Sequence of chain 2.G:
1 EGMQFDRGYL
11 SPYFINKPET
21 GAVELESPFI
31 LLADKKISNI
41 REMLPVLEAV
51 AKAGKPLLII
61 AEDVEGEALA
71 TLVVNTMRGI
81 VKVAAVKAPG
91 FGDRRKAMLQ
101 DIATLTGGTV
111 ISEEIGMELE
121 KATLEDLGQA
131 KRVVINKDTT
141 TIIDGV

Sequence of chain 1.C:
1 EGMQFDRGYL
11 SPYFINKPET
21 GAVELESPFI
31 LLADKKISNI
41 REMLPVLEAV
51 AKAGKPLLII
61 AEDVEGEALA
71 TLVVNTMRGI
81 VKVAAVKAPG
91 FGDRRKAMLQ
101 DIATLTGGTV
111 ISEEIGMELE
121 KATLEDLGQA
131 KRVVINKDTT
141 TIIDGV

Binding-site contacts:
Ligand atom CE2 contacts residue GLU48 of chain 1.C at 3.4 Å.
Ligand atom C contacts residue ASN75 of chain 1.C at 3.6 Å.
Ligand atom CD1 contacts residue THR4 of chain 2.H at 3.7 Å.
Ligand atom CE2 contacts residue THR71 of chain 1.C at 3.4 Å.
Ligand atom CB contacts residue ARG78 of chain 1.C at 3.7 Å.
Ligand atom CA contacts residue ASN75 of chain 1.C at 3.5 Å.
Ligand atom CZ2 contacts residue GLU48 of chain 1.C at 3.5 Å.
Ligand atom CD1 contacts residue GLU48 of chain 1.C at 3.6 Å.
Ligand atom CZ2 contacts residue LEU44 of chain 1.C at 3.8 Å (hydrophobic).
Ligand atom CD2 contacts residue ASN75 of chain 1.C at 3.8 Å.
Ligand atom CZ2 contacts residue LEU10 of chain 2.H at 3.8 Å (hydrophobic).
Ligand atom CD contacts residue THR71 of chain 1.C at 3.4 Å.
Ligand atom CZ contacts residue ASN75 of chain 1.C at 3.3 Å.
Ligand atom CH2 contacts residue LEU47 of chain 1.C at 3.6 Å (hydrophobic).
Ligand atom CH2 contacts residue GLU48 of chain 1.C at 3.5 Å.
Ligand atom CZ contacts residue THR71 of chain 1.C at 3.7 Å.
Ligand atom CE3 contacts residue LEU10 of chain 2.H at 3.9 Å (hydrophobic).
Ligand atom CB contacts residue ASN75 of chain 1.C at 3.5 Å.
Ligand atom NE1 contacts residue GLU48 of chain 1.C at 3.7 Å.
Ligand atom O contacts residue ARG78 of chain 1.C at 3.0 Å (salt-bridge).
Ligand atom CD1 contacts residue ASN75 of chain 1.C at 3.5 Å.
Ligand atom CA contacts residue ASN75 of chain 1.C at 3.6 Å.
Ligand atom C contacts residue ASN75 of chain 1.C at 3.6 Å.
Ligand atom CD2 contacts residue LEU44 of chain 1.C at 3.8 Å (hydrophobic).
Ligand atom O contacts residue ARG41 of chain 1.C at 3.7 Å.
Ligand atom CB contacts residue THR71 of chain 1.C at 3.8 Å.
Ligand atom O contacts residue ILE80 of chain 1.C at 3.3 Å.
Ligand atom CE3 contacts residue ALA51 of chain 1.C at 3.7 Å (hydrophobic).
Ligand atom CE2 contacts residue LEU10 of chain 2.H at 3.7 Å (hydrophobic).
Ligand atom NE1 contacts residue THR4 of chain 2.H at 3.8 Å.
Ligand atom CZ contacts residue LEU47 of chain 1.C at 3.7 Å (hydrophobic).
Ligand atom O contacts residue THR71 of chain 1.C at 3.4 Å.
Ligand atom CZ3 contacts residue VAL81 of chain 1.C at 3.7 Å (hydrophobic).
Ligand atom CD2 contacts residue LEU10 of chain 2.H at 3.8 Å (hydrophobic).
Ligand atom CZ2 contacts residue ARG78 of chain 2.G at 3.4 Å.
Ligand atom CE2 contacts residue ASN75 of chain 1.C at 3.5 Å.
Ligand atom CE1 contacts residue ARG41 of chain 1.C at 3.5 Å.
Ligand atom N contacts residue ASN75 of chain 1.C at 2.7 Å (h-bond).
Ligand atom CE1 contacts residue ASN75 of chain 1.C at 3.4 Å.
Ligand atom O contacts residue ASN75 of chain 1.C at 2.6 Å (h-bond).

Sequence of chain 2.H:
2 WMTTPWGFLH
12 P

The small molecule below binds the protein below.
Small molecule (SMILES): CSCC[C@H](NC(=O)[C@@H](N)CC1=c2ccccc2=NC1)C(=O)N[C@H](C(=O)N[C@H](C(=O)N1CCC[C@H]1C(=O)N[C@@H](CC1=CN=C2C=CC=CC12)C(=O)NCC(=O)N[C@@H](Cc1ccccc1)C(=O)N[C@@H](CC(C)C)C(=O)N[C@@H](Cc1cnc[nH]1)C(=O)N1CCC[C@H]1C(=O)O)[C@@H](C)O)[C@@H](C)O